Binding-site contacts:
Ligand atom C1 contacts residue TYR364 of chain 1.D at 3.8 Å (hydrophobic).
Ligand atom O4 contacts residue MET249 of chain 1.D at 3.3 Å.
Ligand atom C5 contacts residue MET249 of chain 1.D at 4.0 Å (hydrophobic).
Ligand atom O1 contacts residue VAL305 of chain 1.D at 4.5 Å.
Ligand atom C6 contacts residue VAL305 of chain 1.D at 4.0 Å (hydrophobic).
Ligand atom C4 contacts residue MET249 of chain 1.D at 3.7 Å (hydrophobic).
Ligand atom C1 contacts residue VAL305 of chain 1.D at 4.3 Å (hydrophobic).
Ligand atom N1 contacts residue GLY110 of chain 1.D at 3.6 Å (h-bond).
Ligand atom C2 contacts residue SER292 of chain 1.D at 3.4 Å.
Ligand atom C3 contacts residue LYS334 of chain 1.D at 3.6 Å.
Ligand atom N1 contacts residue PHE109 of chain 1.D at 3.6 Å.
Ligand atom O2 contacts residue MET249 of chain 1.D at 3.9 Å.
Ligand atom O3 contacts residue THR111 of chain 1.D at 3.2 Å (h-bond).
Ligand atom C6 contacts residue LYS334 of chain 1.D at 3.9 Å.
Ligand atom O1 contacts residue PHE109 of chain 1.D at 2.9 Å.
Ligand atom O4 contacts residue THR111 of chain 1.D at 3.8 Å.
Ligand atom C5 contacts residue PHE109 of chain 1.D at 4.3 Å (hydrophobic).
Ligand atom C3 contacts residue MET249 of chain 1.D at 4.3 Å (hydrophobic).
Ligand atom O1 contacts residue GLY372 of chain 1.D at 4.2 Å.
Ligand atom N1 contacts residue MET249 of chain 1.D at 3.8 Å.
Ligand atom C2 contacts residue PHE109 of chain 1.D at 4.3 Å (hydrophobic).
Ligand atom O1 contacts residue MET368 of chain 1.D at 2.8 Å.
Ligand atom C6 contacts residue SER292 of chain 1.D at 3.5 Å.
Ligand atom C1 contacts residue PHE109 of chain 1.D at 3.8 Å (hydrophobic).
Ligand atom C1 contacts residue MET368 of chain 1.D at 3.8 Å (hydrophobic).
Ligand atom C1 contacts residue LYS334 of chain 1.D at 1.3 Å.
Ligand atom C2 contacts residue MET249 of chain 1.D at 4.0 Å (hydrophobic).
Ligand atom O3 contacts residue GLY372 of chain 1.D at 4.3 Å.
Ligand atom O4 contacts residue GLY110 of chain 1.D at 3.7 Å.
Ligand atom C2 contacts residue LYS334 of chain 1.D at 2.5 Å.
Ligand atom C1 contacts residue SER292 of chain 1.D at 3.8 Å.
Ligand atom N1 contacts residue TYR364 of chain 1.D at 3.9 Å.
Ligand atom C2 contacts residue TYR364 of chain 1.D at 3.8 Å (hydrophobic).
Ligand atom C3 contacts residue SER292 of chain 1.D at 4.1 Å.
Ligand atom N1 contacts residue LYS334 of chain 1.D at 3.5 Å (salt-bridge).
Ligand atom C6 contacts residue MET249 of chain 1.D at 4.0 Å (hydrophobic).
Ligand atom S1 contacts residue THR111 of chain 1.D at 4.4 Å.
Ligand atom O1 contacts residue LYS334 of chain 1.D at 2.2 Å (salt-bridge).
Ligand atom C3 contacts residue LEU371 of chain 1.D at 4.5 Å (hydrophobic).
Ligand atom S1 contacts residue MET249 of chain 1.D at 3.9 Å.

Sequence of chain 1.D:
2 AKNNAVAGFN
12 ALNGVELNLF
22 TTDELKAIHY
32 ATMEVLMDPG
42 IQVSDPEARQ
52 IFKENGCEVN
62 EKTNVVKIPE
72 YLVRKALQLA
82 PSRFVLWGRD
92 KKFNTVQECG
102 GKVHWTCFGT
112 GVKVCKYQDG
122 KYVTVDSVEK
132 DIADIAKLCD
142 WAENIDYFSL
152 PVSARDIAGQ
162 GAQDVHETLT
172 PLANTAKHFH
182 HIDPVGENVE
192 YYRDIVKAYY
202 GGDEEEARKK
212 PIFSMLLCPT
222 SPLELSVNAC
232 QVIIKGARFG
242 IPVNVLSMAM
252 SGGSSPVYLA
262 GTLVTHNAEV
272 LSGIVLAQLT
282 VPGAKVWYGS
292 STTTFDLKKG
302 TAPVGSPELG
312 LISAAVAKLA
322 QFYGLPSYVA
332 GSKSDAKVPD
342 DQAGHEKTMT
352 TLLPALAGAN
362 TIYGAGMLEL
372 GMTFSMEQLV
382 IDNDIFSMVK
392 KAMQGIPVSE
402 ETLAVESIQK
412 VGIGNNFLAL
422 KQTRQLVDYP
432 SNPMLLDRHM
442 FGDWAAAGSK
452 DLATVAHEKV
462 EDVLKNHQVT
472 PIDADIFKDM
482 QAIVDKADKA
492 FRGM

A protein and the small-molecule ligand that binds it are described below.
Small molecule (SMILES): C[C@@H]1C[C@H](S(=O)(=O)O)N[C@H]1C(=O)O